Sequence of chain 1.C:
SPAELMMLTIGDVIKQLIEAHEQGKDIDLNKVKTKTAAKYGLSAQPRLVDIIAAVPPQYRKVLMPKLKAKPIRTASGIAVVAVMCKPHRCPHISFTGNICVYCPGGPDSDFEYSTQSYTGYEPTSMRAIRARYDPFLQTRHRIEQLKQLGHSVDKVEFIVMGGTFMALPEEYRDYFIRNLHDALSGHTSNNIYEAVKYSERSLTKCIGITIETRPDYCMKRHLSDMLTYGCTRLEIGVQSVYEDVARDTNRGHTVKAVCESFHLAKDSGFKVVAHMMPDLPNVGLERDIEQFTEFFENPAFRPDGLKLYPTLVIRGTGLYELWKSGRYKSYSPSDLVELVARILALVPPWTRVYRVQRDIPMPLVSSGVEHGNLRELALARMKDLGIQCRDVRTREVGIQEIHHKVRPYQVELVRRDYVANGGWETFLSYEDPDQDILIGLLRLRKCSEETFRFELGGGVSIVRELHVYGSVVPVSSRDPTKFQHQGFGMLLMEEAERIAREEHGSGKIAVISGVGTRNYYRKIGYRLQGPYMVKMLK

Binding-site contacts:
Ligand atom N contacts residue GLY172 of chain 1.C at 4.0 Å.
Ligand atom SD contacts residue SF41 of chain 1.E at 3.7 Å.
Ligand atom CE contacts residue GLU221 of chain 1.C at 3.8 Å.
Ligand atom OXT contacts residue GLY246 of chain 1.C at 4.3 Å.
Ligand atom CG contacts residue HIS284 of chain 1.C at 4.1 Å.
Ligand atom OXT contacts residue 5AD1 of chain 1.F at 4.1 Å.
Ligand atom N contacts residue SF41 of chain 1.E at 2.8 Å.
Ligand atom CE contacts residue GLY172 of chain 1.C at 3.8 Å.
Ligand atom CB contacts residue GLU221 of chain 1.C at 3.6 Å.
Ligand atom OXT contacts residue ARG260 of chain 1.C at 2.7 Å (salt-bridge).
Ligand atom CA contacts residue SF41 of chain 1.E at 3.8 Å.
Ligand atom CE contacts residue GLY171 of chain 1.C at 3.2 Å.
Ligand atom C contacts residue ARG223 of chain 1.C at 3.8 Å.
Ligand atom O contacts residue GLY246 of chain 1.C at 3.1 Å (h-bond).
Ligand atom C contacts residue SF41 of chain 1.E at 3.6 Å.
Ligand atom CG contacts residue 5AD1 of chain 1.F at 3.4 Å.
Ligand atom CB contacts residue THR222 of chain 1.C at 4.0 Å.
Ligand atom CE contacts residue 5AD1 of chain 1.F at 3.8 Å.
Ligand atom O contacts residue ILE245 of chain 1.C at 4.4 Å.
Ligand atom O contacts residue ARG260 of chain 1.C at 2.9 Å (salt-bridge).
Ligand atom O contacts residue THR222 of chain 1.C at 3.5 Å (h-bond).
Ligand atom SD contacts residue 5AD1 of chain 1.F at 2.9 Å (h-bond).
Ligand atom OXT contacts residue GLN248 of chain 1.C at 4.4 Å.
Ligand atom OXT contacts residue SF41 of chain 1.E at 2.7 Å.
Ligand atom O contacts residue ARG223 of chain 1.C at 3.8 Å.
Ligand atom CA contacts residue ARG223 of chain 1.C at 3.7 Å.
Ligand atom C contacts residue ARG260 of chain 1.C at 3.2 Å.
Ligand atom CA contacts residue THR222 of chain 1.C at 4.1 Å.
Ligand atom N contacts residue ARG223 of chain 1.C at 4.2 Å.
Ligand atom C contacts residue GLY246 of chain 1.C at 4.1 Å.
Ligand atom C contacts residue THR222 of chain 1.C at 4.2 Å.
Ligand atom CG contacts residue GLU221 of chain 1.C at 4.1 Å.
Ligand atom CB contacts residue GLY172 of chain 1.C at 4.3 Å.

The protein below binds the small molecule below.
Small molecule (SMILES): CSCC[C@H](N)C(=O)O